The small molecule below binds the protein below.
Small molecule (SMILES): CC(=O)N[C@H]1[C@H](O[C@H]2[C@H](O)[C@@H](NC(C)=O)CO[C@@H]2CO[C@@H]2O[C@@H](C)[C@@H](O)[C@@H](O)[C@@H]2O)O[C@H](CO)[C@@H](O)[C@@H]1O

Sequence of chain 41.B:
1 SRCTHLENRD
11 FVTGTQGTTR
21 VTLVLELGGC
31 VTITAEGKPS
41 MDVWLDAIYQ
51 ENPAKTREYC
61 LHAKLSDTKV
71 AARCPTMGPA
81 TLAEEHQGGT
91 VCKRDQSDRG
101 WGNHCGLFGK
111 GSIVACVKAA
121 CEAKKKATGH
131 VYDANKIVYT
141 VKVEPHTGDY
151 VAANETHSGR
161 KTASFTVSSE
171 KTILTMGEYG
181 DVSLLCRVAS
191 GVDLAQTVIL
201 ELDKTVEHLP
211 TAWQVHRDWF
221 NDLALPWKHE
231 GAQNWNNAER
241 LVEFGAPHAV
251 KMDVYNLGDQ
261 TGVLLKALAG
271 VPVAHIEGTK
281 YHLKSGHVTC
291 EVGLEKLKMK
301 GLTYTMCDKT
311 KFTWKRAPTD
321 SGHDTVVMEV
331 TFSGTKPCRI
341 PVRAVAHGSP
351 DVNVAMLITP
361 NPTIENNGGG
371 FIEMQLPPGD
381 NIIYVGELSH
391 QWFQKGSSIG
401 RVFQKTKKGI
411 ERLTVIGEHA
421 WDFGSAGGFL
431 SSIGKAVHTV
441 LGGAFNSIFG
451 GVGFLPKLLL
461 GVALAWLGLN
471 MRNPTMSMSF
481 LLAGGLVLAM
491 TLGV

Binding-site contacts:
Ligand atom C3 contacts residue ASN154 of chain 41.A at 3.8 Å.
Ligand atom C5 contacts residue ASN154 of chain 41.A at 3.6 Å.
Ligand atom C4 contacts residue HIS104 of chain 41.B at 4.5 Å.
Ligand atom C5 contacts residue HIS104 of chain 41.B at 3.2 Å.
Ligand atom C1 contacts residue ASN154 of chain 41.A at 1.4 Å.
Ligand atom N2 contacts residue ASN154 of chain 41.A at 2.9 Å (h-bond).
Ligand atom C6 contacts residue VAL250 of chain 41.B at 4.3 Å (hydrophobic).
Ligand atom C1 contacts residue HIS104 of chain 41.B at 3.7 Å.
Ligand atom C4 contacts residue ASN154 of chain 41.A at 4.2 Å.
Ligand atom O5 contacts residue HIS104 of chain 41.B at 3.1 Å.
Ligand atom O7 contacts residue ASN154 of chain 41.A at 3.4 Å (h-bond).
Ligand atom C8 contacts residue HIS104 of chain 41.B at 4.5 Å.
Ligand atom C2 contacts residue ASN154 of chain 41.A at 2.4 Å.
Ligand atom O5 contacts residue ASN154 of chain 41.A at 2.3 Å (h-bond).
Ligand atom C7 contacts residue ASN154 of chain 41.A at 3.4 Å.
Ligand atom C8 contacts residue ASN154 of chain 41.A at 3.7 Å.
Ligand atom C6 contacts residue HIS104 of chain 41.B at 3.5 Å.

Sequence of chain 41.A:
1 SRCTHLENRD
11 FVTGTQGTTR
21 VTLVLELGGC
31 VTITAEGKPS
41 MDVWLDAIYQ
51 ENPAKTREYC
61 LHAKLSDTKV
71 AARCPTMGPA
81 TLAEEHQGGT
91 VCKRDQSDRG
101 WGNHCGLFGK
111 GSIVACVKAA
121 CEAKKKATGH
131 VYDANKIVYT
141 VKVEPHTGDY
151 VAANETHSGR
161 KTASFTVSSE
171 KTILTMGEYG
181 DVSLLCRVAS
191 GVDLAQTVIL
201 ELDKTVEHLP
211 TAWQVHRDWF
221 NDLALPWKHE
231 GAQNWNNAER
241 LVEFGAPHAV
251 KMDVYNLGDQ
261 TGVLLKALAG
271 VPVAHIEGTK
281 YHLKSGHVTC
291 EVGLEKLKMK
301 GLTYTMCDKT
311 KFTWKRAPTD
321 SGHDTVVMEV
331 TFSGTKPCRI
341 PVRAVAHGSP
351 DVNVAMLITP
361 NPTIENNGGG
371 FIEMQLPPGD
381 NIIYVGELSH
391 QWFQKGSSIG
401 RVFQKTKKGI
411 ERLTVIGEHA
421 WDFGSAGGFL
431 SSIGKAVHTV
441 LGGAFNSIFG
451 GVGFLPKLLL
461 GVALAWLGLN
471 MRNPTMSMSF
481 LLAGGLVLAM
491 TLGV